Binding-site contacts:
Ligand atom C2 contacts residue VAL7 of chain 1.C at 3.6 Å (hydrophobic).
Ligand atom C1 contacts residue VAL290 of chain 1.C at 4.4 Å (hydrophobic).
Ligand atom O1 contacts residue PHE8 of chain 1.C at 4.2 Å.
Ligand atom O1 contacts residue VAL290 of chain 1.C at 4.4 Å.
Ligand atom C3 contacts residue PHE8 of chain 1.C at 4.0 Å (hydrophobic).
Ligand atom O1 contacts residue ARG362 of chain 1.C at 4.2 Å.
Ligand atom C2 contacts residue PHE8 of chain 1.C at 4.0 Å (hydrophobic).
Ligand atom O3 contacts residue LEU255 of chain 1.C at 3.3 Å.
Ligand atom O1 contacts residue VAL7 of chain 1.C at 2.7 Å (h-bond).
Ligand atom C3 contacts residue VAL7 of chain 1.C at 3.1 Å (hydrophobic).
Ligand atom C3 contacts residue GLU6 of chain 1.C at 3.4 Å.
Ligand atom O3 contacts residue VAL7 of chain 1.C at 3.2 Å (h-bond).
Ligand atom C3 contacts residue LEU255 of chain 1.C at 4.4 Å (hydrophobic).
Ligand atom C1 contacts residue ARG362 of chain 1.C at 4.4 Å.
Ligand atom O3 contacts residue GLU6 of chain 1.C at 3.5 Å.
Ligand atom C1 contacts residue VAL7 of chain 1.C at 3.4 Å (hydrophobic).

Sequence of chain 1.C:
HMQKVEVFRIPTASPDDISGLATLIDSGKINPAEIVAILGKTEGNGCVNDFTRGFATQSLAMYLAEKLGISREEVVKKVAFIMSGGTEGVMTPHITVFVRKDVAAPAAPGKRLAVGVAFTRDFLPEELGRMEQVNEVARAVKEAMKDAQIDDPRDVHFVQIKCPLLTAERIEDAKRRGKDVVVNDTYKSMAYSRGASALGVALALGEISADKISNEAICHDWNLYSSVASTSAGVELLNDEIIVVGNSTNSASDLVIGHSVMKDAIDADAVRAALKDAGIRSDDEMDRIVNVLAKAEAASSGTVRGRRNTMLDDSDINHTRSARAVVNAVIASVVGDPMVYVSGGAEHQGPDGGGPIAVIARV

This protein binds this small molecule.
Small molecule (SMILES): OCCCO